The small molecule below binds the protein below.
Small molecule (SMILES): CC[C@H](C)[C@H](NC(=O)[C@H](CCCN=C(N)N)NC(=O)[C@H](C)NC(=O)[C@H](C)N)C(=O)N[C@H](C(=O)N[C@@H](Cc1ccccc1)C(=O)NCC(=O)NCC(=O)N1CCC[C@H]1C=O)[C@@H](C)O

Binding-site contacts:
Ligand atom N contacts residue PHE124 of chain 1.C at 3.9 Å.
Ligand atom CA contacts residue PHE124 of chain 1.C at 3.0 Å (hydrophobic).
Ligand atom CG2 contacts residue ASN122 of chain 1.C at 3.8 Å.
Ligand atom CE1 contacts residue PHE15 of chain 1.C at 3.5 Å (hydrophobic).
Ligand atom O contacts residue PHE124 of chain 1.C at 3.6 Å (h-bond).
Ligand atom CA contacts residue PHE124 of chain 1.C at 3.9 Å (hydrophobic).
Ligand atom N contacts residue ARG32 of chain 1.C at 3.7 Å.
Ligand atom CZ contacts residue PHE15 of chain 1.C at 3.2 Å (hydrophobic).
Ligand atom CE2 contacts residue GLU14 of chain 1.C at 3.9 Å.
Ligand atom CD contacts residue GLU117 of chain 1.C at 3.9 Å.
Ligand atom C contacts residue GLU117 of chain 1.C at 3.8 Å.
Ligand atom CE1 contacts residue VAL11 of chain 1.C at 3.6 Å (hydrophobic).
Ligand atom N contacts residue GLU117 of chain 1.C at 4.0 Å.
Ligand atom CD1 contacts residue PRO6 of chain 1.C at 3.3 Å (hydrophobic).
Ligand atom CA contacts residue GLU117 of chain 1.C at 4.0 Å.
Ligand atom CE2 contacts residue PHE15 of chain 1.C at 3.3 Å (hydrophobic).
Ligand atom CB contacts residue PHE33 of chain 1.C at 3.5 Å (hydrophobic).
Ligand atom C contacts residue GLU117 of chain 1.C at 3.7 Å.
Ligand atom C contacts residue ARG32 of chain 1.C at 3.9 Å.
Ligand atom CZ contacts residue VAL11 of chain 1.C at 3.3 Å (hydrophobic).
Ligand atom O contacts residue ASN122 of chain 1.C at 3.7 Å.
Ligand atom O contacts residue ASN122 of chain 1.C at 2.9 Å (h-bond).
Ligand atom C contacts residue PHE124 of chain 1.C at 3.4 Å (hydrophobic).
Ligand atom N contacts residue ASN122 of chain 1.C at 3.8 Å.
Ligand atom CG1 contacts residue LEU10 of chain 1.C at 4.0 Å (hydrophobic).
Ligand atom CA contacts residue ARG32 of chain 1.C at 3.2 Å.
Ligand atom N contacts residue LYS123 of chain 1.C at 3.9 Å.
Ligand atom N contacts residue PHE124 of chain 1.C at 2.8 Å (h-bond).
Ligand atom CD1 contacts residue PHE124 of chain 1.C at 3.7 Å (hydrophobic).
Ligand atom C contacts residue ASN122 of chain 1.C at 3.7 Å.
Ligand atom OG1 contacts residue LYS123 of chain 1.C at 4.0 Å.
Ligand atom O contacts residue ALA121 of chain 1.C at 3.6 Å.
Ligand atom CB contacts residue PHE124 of chain 1.C at 3.7 Å (hydrophobic).
Ligand atom O contacts residue GLU117 of chain 1.C at 3.6 Å.
Ligand atom C contacts residue LYS123 of chain 1.C at 3.7 Å.
Ligand atom CA contacts residue LYS123 of chain 1.C at 3.8 Å.
Ligand atom CA contacts residue ASN122 of chain 1.C at 3.8 Å.
Ligand atom O contacts residue GLU117 of chain 1.C at 3.8 Å.
Ligand atom CB contacts residue ALA121 of chain 1.C at 3.7 Å (hydrophobic).
Ligand atom O contacts residue LYS123 of chain 1.C at 3.5 Å.

Sequence of chain 1.C:
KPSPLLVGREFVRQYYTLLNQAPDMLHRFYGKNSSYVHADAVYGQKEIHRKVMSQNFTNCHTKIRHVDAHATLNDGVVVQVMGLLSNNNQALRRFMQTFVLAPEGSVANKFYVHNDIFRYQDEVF